Sequence of chain 2.E:
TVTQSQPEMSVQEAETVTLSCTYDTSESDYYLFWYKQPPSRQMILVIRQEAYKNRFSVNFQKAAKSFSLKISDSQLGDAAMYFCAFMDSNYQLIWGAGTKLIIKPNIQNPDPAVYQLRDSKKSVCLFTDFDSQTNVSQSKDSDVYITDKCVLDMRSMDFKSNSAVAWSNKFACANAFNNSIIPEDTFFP

Binding-site contacts:
Ligand atom OXT contacts residue LYS147 of chain 1.A at 3.3 Å (salt-bridge).
Ligand atom N contacts residue TYR172 of chain 1.A at 2.8 Å (h-bond).
Ligand atom NE1 contacts residue TYR100 of chain 2.E at 3.1 Å.
Ligand atom O contacts residue LYS147 of chain 1.A at 2.9 Å (salt-bridge).
Ligand atom C contacts residue LYS147 of chain 1.A at 3.5 Å.
Ligand atom CG contacts residue TRP168 of chain 1.A at 3.4 Å (hydrophobic).
Ligand atom CG contacts residue GLU64 of chain 1.A at 3.3 Å.
Ligand atom O contacts residue TRP148 of chain 1.A at 2.9 Å (h-bond).
Ligand atom CD contacts residue GLU64 of chain 1.A at 3.1 Å.
Ligand atom O contacts residue THR74 of chain 1.A at 3.0 Å.
Ligand atom CA contacts residue GLU64 of chain 1.A at 3.4 Å.
Ligand atom CD2 contacts residue ASP32 of chain 2.E at 3.5 Å.
Ligand atom C contacts residue TYR8 of chain 1.A at 3.4 Å (hydrophobic).
Ligand atom CD1 contacts residue TRP148 of chain 1.A at 3.5 Å (hydrophobic).
Ligand atom O contacts residue TYR117 of chain 1.A at 3.3 Å (h-bond).
Ligand atom O contacts residue TYR8 of chain 1.A at 3.4 Å.
Ligand atom CD1 contacts residue TYR100 of chain 2.E at 3.5 Å (hydrophobic).
Ligand atom CB contacts residue ASP78 of chain 1.A at 3.4 Å.
Ligand atom NZ contacts residue TRP168 of chain 1.A at 3.2 Å.
Ligand atom OE1 contacts residue GLU64 of chain 1.A at 2.9 Å (salt-bridge).
Ligand atom NE1 contacts residue ALA70 of chain 1.A at 3.5 Å.
Ligand atom N contacts residue TYR8 of chain 1.A at 3.1 Å (h-bond).
Ligand atom OXT contacts residue THR144 of chain 1.A at 2.7 Å (h-bond).
Ligand atom O contacts residue HIS71 of chain 1.A at 3.2 Å (h-bond).
Ligand atom CZ contacts residue ASN51 of chain 2.F at 3.4 Å.
Ligand atom CG contacts residue TYR10 of chain 1.A at 3.5 Å (hydrophobic).
Ligand atom C contacts residue TYR100 of chain 2.E at 3.5 Å (hydrophobic).
Ligand atom CD2 contacts residue HIS115 of chain 1.A at 3.4 Å.
Ligand atom O contacts residue TYR100 of chain 2.E at 2.5 Å (h-bond).
Ligand atom N contacts residue GLU64 of chain 1.A at 2.8 Å (salt-bridge).
Ligand atom NE2 contacts residue TYR10 of chain 1.A at 2.7 Å (h-bond).
Ligand atom CD contacts residue LYS67 of chain 1.A at 3.5 Å.
Ligand atom OE1 contacts residue MET46 of chain 1.A at 3.2 Å.
Ligand atom N contacts residue ASP78 of chain 1.A at 2.8 Å (salt-bridge).
Ligand atom CB contacts residue TYR100 of chain 1.A at 3.5 Å (hydrophobic).
Ligand atom CD1 contacts residue TYR160 of chain 1.A at 3.4 Å (hydrophobic).
Ligand atom CE1 contacts residue THR98 of chain 2.F at 3.3 Å.
Ligand atom O contacts residue LYS67 of chain 1.A at 3.3 Å (salt-bridge).
Ligand atom O contacts residue TYR160 of chain 1.A at 2.6 Å (h-bond).
Ligand atom N contacts residue TYR100 of chain 1.A at 2.9 Å (h-bond).

This small molecule binds to this protein.
Small molecule (SMILES): CC(C)C[C@H](NC(=O)[C@H](Cc1ccccc1)NC(=O)[C@H](CC(C)C)NC(=O)[C@H](CC1=CN=C2C=CC=CC12)NC(=O)[C@@H](NC(=O)[C@H](CC(C)C)NC(=O)[C@H](CC1=c2ccccc2=NC1)NC(=O)[C@H](CCC(N)=O)NC(=O)[C@@H](N)CCCCN)C(C)C)C(=O)O

Sequence of chain 1.A:
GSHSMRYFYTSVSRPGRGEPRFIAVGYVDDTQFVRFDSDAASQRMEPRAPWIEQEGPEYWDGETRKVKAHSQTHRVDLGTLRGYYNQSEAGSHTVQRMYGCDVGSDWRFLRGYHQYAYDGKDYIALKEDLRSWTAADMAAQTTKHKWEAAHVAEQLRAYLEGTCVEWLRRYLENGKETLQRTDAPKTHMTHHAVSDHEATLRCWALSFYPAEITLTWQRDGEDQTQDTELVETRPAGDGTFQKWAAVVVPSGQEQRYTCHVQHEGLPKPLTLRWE

Sequence of chain 2.F:
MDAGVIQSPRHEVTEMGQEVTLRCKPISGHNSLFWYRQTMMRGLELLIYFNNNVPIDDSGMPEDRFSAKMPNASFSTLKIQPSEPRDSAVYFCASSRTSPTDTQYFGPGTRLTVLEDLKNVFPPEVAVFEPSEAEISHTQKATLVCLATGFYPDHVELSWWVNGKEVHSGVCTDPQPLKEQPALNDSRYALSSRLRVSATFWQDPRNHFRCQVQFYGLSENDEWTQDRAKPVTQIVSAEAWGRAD